The protein below binds the small molecule below.
Small molecule (SMILES): N[C@@H](C(=O)O)[C@H](O)C(=O)O

Sequence of chain 1.A:
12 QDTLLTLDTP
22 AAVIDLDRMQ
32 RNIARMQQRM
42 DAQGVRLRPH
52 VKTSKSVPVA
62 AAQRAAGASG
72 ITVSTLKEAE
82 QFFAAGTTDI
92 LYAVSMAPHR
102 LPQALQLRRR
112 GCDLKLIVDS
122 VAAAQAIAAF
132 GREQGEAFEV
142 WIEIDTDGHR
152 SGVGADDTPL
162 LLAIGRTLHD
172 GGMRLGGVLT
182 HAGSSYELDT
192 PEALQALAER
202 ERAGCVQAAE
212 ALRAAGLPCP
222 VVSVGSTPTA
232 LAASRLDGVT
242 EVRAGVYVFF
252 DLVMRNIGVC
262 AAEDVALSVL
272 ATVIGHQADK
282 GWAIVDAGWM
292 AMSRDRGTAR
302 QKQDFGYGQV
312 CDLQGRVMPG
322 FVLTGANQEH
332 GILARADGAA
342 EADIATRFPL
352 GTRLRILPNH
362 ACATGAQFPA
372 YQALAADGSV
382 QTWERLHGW

Sequence of chain 1.B:
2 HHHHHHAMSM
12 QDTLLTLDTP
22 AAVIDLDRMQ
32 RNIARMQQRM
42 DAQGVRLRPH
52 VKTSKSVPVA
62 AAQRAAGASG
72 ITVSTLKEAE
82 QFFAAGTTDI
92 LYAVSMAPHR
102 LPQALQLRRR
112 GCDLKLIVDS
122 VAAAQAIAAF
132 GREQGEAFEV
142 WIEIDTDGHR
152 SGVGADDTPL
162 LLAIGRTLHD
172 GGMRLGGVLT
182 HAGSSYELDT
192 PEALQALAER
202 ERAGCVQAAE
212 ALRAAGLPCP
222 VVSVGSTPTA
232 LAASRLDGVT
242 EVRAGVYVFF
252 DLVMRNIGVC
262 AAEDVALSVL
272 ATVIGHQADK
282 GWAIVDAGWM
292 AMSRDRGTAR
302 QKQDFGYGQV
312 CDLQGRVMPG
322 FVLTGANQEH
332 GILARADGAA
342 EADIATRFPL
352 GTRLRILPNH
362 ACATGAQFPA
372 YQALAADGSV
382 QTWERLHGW

Binding-site contacts:
Ligand atom CB contacts residue MG1 of chain 1.I at 3.1 Å.
Ligand atom OXT contacts residue GLN329 of chain 1.A at 2.9 Å (h-bond).
Ligand atom C contacts residue GLN329 of chain 1.A at 3.7 Å.
Ligand atom CA contacts residue MG1 of chain 1.H at 4.0 Å.
Ligand atom C contacts residue ASN328 of chain 1.A at 3.8 Å.
Ligand atom OB contacts residue PLP1 of chain 1.G at 3.8 Å.
Ligand atom O contacts residue GLN329 of chain 1.A at 3.6 Å.
Ligand atom CB contacts residue HIS182 of chain 1.B at 3.6 Å.
Ligand atom N contacts residue PLP1 of chain 1.G at 1.4 Å.
Ligand atom CA contacts residue PLP1 of chain 1.G at 2.5 Å.
Ligand atom CB contacts residue PLP1 of chain 1.G at 3.1 Å.
Ligand atom CG contacts residue TYR187 of chain 1.B at 3.5 Å (hydrophobic).
Ligand atom C contacts residue MG1 of chain 1.I at 4.1 Å.
Ligand atom OD2 contacts residue MG1 of chain 1.I at 2.1 Å.
Ligand atom OB contacts residue HIS150 of chain 1.B at 3.4 Å (h-bond).
Ligand atom C contacts residue LYS53 of chain 1.B at 4.0 Å.
Ligand atom N contacts residue LYS53 of chain 1.B at 3.3 Å.
Ligand atom OXT contacts residue ASN328 of chain 1.A at 3.6 Å.
Ligand atom CA contacts residue LYS53 of chain 1.B at 3.4 Å.
Ligand atom CG contacts residue MG1 of chain 1.I at 2.9 Å.
Ligand atom C contacts residue PLP1 of chain 1.G at 3.7 Å.
Ligand atom O contacts residue PLP1 of chain 1.G at 3.5 Å (h-bond).
Ligand atom OD2 contacts residue TYR187 of chain 1.B at 3.5 Å.
Ligand atom CA contacts residue HIS182 of chain 1.B at 4.1 Å.
Ligand atom N contacts residue HIS182 of chain 1.B at 3.4 Å (h-bond).
Ligand atom CB contacts residue MG1 of chain 1.H at 4.0 Å.
Ligand atom CG contacts residue MG1 of chain 1.H at 3.3 Å.
Ligand atom O contacts residue ARG151 of chain 1.B at 2.9 Å (salt-bridge).
Ligand atom C contacts residue ARG151 of chain 1.B at 3.9 Å.
Ligand atom N contacts residue ARG151 of chain 1.B at 4.1 Å.
Ligand atom OD1 contacts residue HIS361 of chain 1.B at 3.1 Å (h-bond).
Ligand atom OB contacts residue ARG151 of chain 1.B at 4.0 Å.
Ligand atom OB contacts residue HIS182 of chain 1.B at 2.8 Å (h-bond).
Ligand atom OD1 contacts residue MG1 of chain 1.I at 4.1 Å.
Ligand atom OD1 contacts residue MG1 of chain 1.H at 2.1 Å.
Ligand atom OB contacts residue MG1 of chain 1.I at 2.1 Å.
Ligand atom CB contacts residue TYR187 of chain 1.B at 3.8 Å (hydrophobic).
Ligand atom CA contacts residue MG1 of chain 1.I at 4.1 Å.
Ligand atom OD1 contacts residue TYR187 of chain 1.B at 3.4 Å.
Ligand atom O contacts residue ASN328 of chain 1.A at 3.4 Å.